This small molecule binds to this protein.
Small molecule (SMILES): NCC(=O)O

Sequence of chain 1.A:
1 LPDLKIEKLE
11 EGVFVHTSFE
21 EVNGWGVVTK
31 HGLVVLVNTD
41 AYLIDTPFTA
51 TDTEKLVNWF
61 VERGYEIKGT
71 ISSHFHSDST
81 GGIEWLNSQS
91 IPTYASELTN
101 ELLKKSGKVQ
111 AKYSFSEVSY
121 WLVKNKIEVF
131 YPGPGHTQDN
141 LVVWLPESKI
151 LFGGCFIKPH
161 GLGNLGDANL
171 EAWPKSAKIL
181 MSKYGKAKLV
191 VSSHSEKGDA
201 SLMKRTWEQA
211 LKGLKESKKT

Binding-site contacts:
Ligand atom OXT contacts residue SER119 of chain 1.A at 2.9 Å (h-bond).
Ligand atom C contacts residue VAL118 of chain 1.A at 4.1 Å (hydrophobic).
Ligand atom N contacts residue VAL118 of chain 1.A at 3.9 Å.
Ligand atom C contacts residue SER119 of chain 1.A at 3.3 Å.
Ligand atom O contacts residue SER119 of chain 1.A at 3.4 Å.
Ligand atom OXT contacts residue VAL118 of chain 1.A at 3.1 Å (h-bond).
Ligand atom CA contacts residue VAL118 of chain 1.A at 3.9 Å (hydrophobic).
Ligand atom CA contacts residue SER119 of chain 1.A at 4.0 Å.
Ligand atom N contacts residue SER119 of chain 1.A at 3.6 Å.
Ligand atom OXT contacts residue GLU117 of chain 1.A at 3.7 Å.